A small-molecule ligand and the protein it binds are described below.
Small molecule (SMILES): COc1ccc2c(c1)c(CC(=O)O)c(C)n2C(=O)c1ccc(Cl)cc1

Sequence of chain 1.A:
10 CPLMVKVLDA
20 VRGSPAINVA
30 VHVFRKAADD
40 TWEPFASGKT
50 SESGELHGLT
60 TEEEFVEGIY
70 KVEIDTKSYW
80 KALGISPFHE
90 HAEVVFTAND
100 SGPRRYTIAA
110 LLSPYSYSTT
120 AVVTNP

Sequence of chain 2.A:
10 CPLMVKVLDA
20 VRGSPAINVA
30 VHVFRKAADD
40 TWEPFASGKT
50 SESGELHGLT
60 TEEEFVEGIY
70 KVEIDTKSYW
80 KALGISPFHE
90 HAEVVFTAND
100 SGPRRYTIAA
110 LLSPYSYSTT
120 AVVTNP

Binding-site contacts:
Ligand atom C4 contacts residue IMN1 of chain 2.C at 1.2 Å.
Ligand atom C5 contacts residue IMN1 of chain 2.C at 1.2 Å.
Ligand atom C18 contacts residue GLU54 of chain 2.A at 3.5 Å.
Ligand atom C11 contacts residue IMN1 of chain 2.C at 2.2 Å.
Ligand atom C8 contacts residue IMN1 of chain 2.C at 0.7 Å.
Ligand atom C2 contacts residue LYS15 of chain 1.A at 3.6 Å.
Ligand atom C2 contacts residue IMN1 of chain 2.C at 1.7 Å.
Ligand atom C14 contacts residue IMN1 of chain 2.C at 2.6 Å.
Ligand atom C16 contacts residue IMN1 of chain 2.C at 1.2 Å.
Ligand atom C contacts residue IMN1 of chain 2.C at 0.7 Å.
Ligand atom O1 contacts residue ALA108 of chain 1.A at 3.5 Å.
Ligand atom O1 contacts residue IMN1 of chain 2.C at 1.4 Å.
Ligand atom C9 contacts residue IMN1 of chain 2.C at 1.4 Å.
Ligand atom C9 contacts residue LEU17 of chain 2.A at 3.6 Å (hydrophobic).
Ligand atom C12 contacts residue ALA109 of chain 2.A at 3.5 Å (hydrophobic).
Ligand atom O2 contacts residue IMN1 of chain 2.C at 3.1 Å.
Ligand atom O1 contacts residue LEU17 of chain 2.A at 3.1 Å.
Ligand atom C4 contacts residue LEU17 of chain 1.A at 3.4 Å (hydrophobic).
Ligand atom O2 contacts residue LYS15 of chain 2.A at 2.5 Å (salt-bridge).
Ligand atom C3 contacts residue IMN1 of chain 2.C at 1.4 Å.
Ligand atom C5 contacts residue LEU17 of chain 1.A at 3.2 Å (hydrophobic).
Ligand atom CL contacts residue THR119 of chain 2.A at 3.1 Å.
Ligand atom C18 contacts residue LYS15 of chain 2.A at 3.5 Å.
Ligand atom C12 contacts residue IMN1 of chain 2.C at 2.9 Å.
Ligand atom O contacts residue IMN1 of chain 2.C at 2.8 Å.
Ligand atom C18 contacts residue IMN1 of chain 2.C at 1.9 Å.
Ligand atom C1 contacts residue IMN1 of chain 2.C at 0.9 Å.
Ligand atom C6 contacts residue LYS15 of chain 1.A at 3.3 Å.
Ligand atom O2 contacts residue GLU54 of chain 2.A at 3.0 Å (salt-bridge).
Ligand atom O3 contacts residue GLU54 of chain 2.A at 3.3 Å (salt-bridge).
Ligand atom O3 contacts residue IMN1 of chain 2.C at 1.8 Å.
Ligand atom C10 contacts residue IMN1 of chain 2.C at 1.4 Å.
Ligand atom C13 contacts residue IMN1 of chain 2.C at 3.2 Å.
Ligand atom CL contacts residue THR118 of chain 2.A at 3.6 Å.
Ligand atom C17 contacts residue IMN1 of chain 2.C at 1.7 Å.
Ligand atom C6 contacts residue IMN1 of chain 2.C at 3.6 Å.
Ligand atom N contacts residue IMN1 of chain 2.C at 0.6 Å (h-bond).
Ligand atom CL contacts residue SER117 of chain 2.A at 2.8 Å.
Ligand atom C7 contacts residue IMN1 of chain 2.C at 0.5 Å.
Ligand atom C15 contacts residue IMN1 of chain 2.C at 1.4 Å.